Binding-site contacts:
Ligand atom C7 contacts residue GLY13 of chain 2.A at 3.8 Å.
Ligand atom C8 contacts residue ASN12 of chain 2.A at 3.2 Å.
Ligand atom C7 contacts residue ASN12 of chain 2.A at 3.6 Å.
Ligand atom O7 contacts residue ASN12 of chain 2.A at 4.4 Å.
Ligand atom C3 contacts residue ASN12 of chain 2.A at 4.0 Å.
Ligand atom C5 contacts residue ASN12 of chain 2.A at 3.6 Å.
Ligand atom C2 contacts residue ASN12 of chain 2.A at 2.7 Å.
Ligand atom C8 contacts residue GLY13 of chain 2.A at 3.8 Å.
Ligand atom C1 contacts residue ASN12 of chain 2.A at 1.5 Å.
Ligand atom O7 contacts residue GLY13 of chain 2.A at 3.6 Å (h-bond).
Ligand atom O5 contacts residue ASN12 of chain 2.A at 2.3 Å (h-bond).
Ligand atom N2 contacts residue ASN12 of chain 2.A at 3.0 Å.
Ligand atom C4 contacts residue ASN12 of chain 2.A at 4.3 Å.

The small molecule below binds the protein below.
Small molecule (SMILES): CC(=O)N[C@@H]1[C@@H](O)[C@H](O)[C@@H](CO)O[C@H]1O

Sequence of chain 2.A:
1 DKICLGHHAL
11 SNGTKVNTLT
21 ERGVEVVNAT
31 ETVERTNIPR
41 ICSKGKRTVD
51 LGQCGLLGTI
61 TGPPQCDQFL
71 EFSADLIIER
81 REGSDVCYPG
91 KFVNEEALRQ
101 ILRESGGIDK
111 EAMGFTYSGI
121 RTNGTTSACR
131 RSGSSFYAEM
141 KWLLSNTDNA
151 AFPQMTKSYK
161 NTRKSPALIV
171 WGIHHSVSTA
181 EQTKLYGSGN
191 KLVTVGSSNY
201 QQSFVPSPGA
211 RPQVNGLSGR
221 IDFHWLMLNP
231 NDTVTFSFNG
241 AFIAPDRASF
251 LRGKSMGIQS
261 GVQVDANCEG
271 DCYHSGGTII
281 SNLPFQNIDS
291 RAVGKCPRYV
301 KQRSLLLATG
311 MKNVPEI